The protein below binds the small molecule below.
Small molecule (SMILES): Cc1nn(-c2ccnc(Nc3ccc4c(c3)c(Cl)c(C)n4C)n2)cc1CN1CC(O)C1

Binding-site contacts:
Ligand atom C6 contacts residue ALA45 of chain 1.A at 3.4 Å (hydrophobic).
Ligand atom CAN contacts residue ASP157 of chain 1.A at 3.5 Å.
Ligand atom CAH contacts residue GLY99 of chain 1.A at 3.5 Å.
Ligand atom CBA contacts residue PRO100 of chain 1.A at 3.6 Å (hydrophobic).
Ligand atom OAD contacts residue ARG143 of chain 1.A at 3.2 Å (salt-bridge).
Ligand atom CBB contacts residue ARG143 of chain 1.A at 3.1 Å.
Ligand atom N1 contacts residue MET95 of chain 1.A at 3.7 Å.
Ligand atom C6 contacts residue ALA96 of chain 1.A at 3.7 Å (hydrophobic).
Ligand atom C6 contacts residue GLU94 of chain 1.A at 3.2 Å.
Ligand atom CAB contacts residue LEU22 of chain 1.A at 3.4 Å (hydrophobic).
Ligand atom N1 contacts residue ALA96 of chain 1.A at 3.0 Å (h-bond).
Ligand atom NAQ contacts residue MET93 of chain 1.A at 3.2 Å.
Ligand atom CAM contacts residue ASN144 of chain 1.A at 3.4 Å.
Ligand atom CBB contacts residue ASN144 of chain 1.A at 3.5 Å.
Ligand atom CAH contacts residue ALA96 of chain 1.A at 3.6 Å (hydrophobic).
Ligand atom CAL contacts residue ASP157 of chain 1.A at 3.6 Å.
Ligand atom N3 contacts residue ALA45 of chain 1.A at 3.7 Å.
Ligand atom C2 contacts residue ALA45 of chain 1.A at 3.5 Å (hydrophobic).
Ligand atom CAS contacts residue ASP157 of chain 1.A at 3.6 Å.
Ligand atom C4 contacts residue LEU146 of chain 1.A at 3.2 Å (hydrophobic).
Ligand atom NAR contacts residue ALA96 of chain 1.A at 3.2 Å (h-bond).
Ligand atom NAR contacts residue MET95 of chain 1.A at 3.3 Å (h-bond).
Ligand atom CAA contacts residue ASP157 of chain 1.A at 3.5 Å.
Ligand atom CAM contacts residue ASP157 of chain 1.A at 3.0 Å.
Ligand atom C5 contacts residue ALA45 of chain 1.A at 3.6 Å (hydrophobic).
Ligand atom CAV contacts residue ASP157 of chain 1.A at 3.6 Å.
Ligand atom CAZ contacts residue PRO100 of chain 1.A at 3.6 Å (hydrophobic).
Ligand atom CAW contacts residue PRO100 of chain 1.A at 3.7 Å (hydrophobic).
Ligand atom N3 contacts residue LEU146 of chain 1.A at 3.3 Å.
Ligand atom CAI contacts residue GLY99 of chain 1.A at 3.6 Å.
Ligand atom NBD contacts residue PRO100 of chain 1.A at 3.7 Å.
Ligand atom N1 contacts residue LEU146 of chain 1.A at 3.8 Å.
Ligand atom C5 contacts residue LEU146 of chain 1.A at 3.3 Å (hydrophobic).
Ligand atom C2 contacts residue LEU146 of chain 1.A at 3.6 Å (hydrophobic).
Ligand atom NBC contacts residue ASP157 of chain 1.A at 3.5 Å (salt-bridge).
Ligand atom CBB contacts residue ASP157 of chain 1.A at 3.5 Å.
Ligand atom N1 contacts residue ALA45 of chain 1.A at 3.3 Å.
Ligand atom C6 contacts residue LEU146 of chain 1.A at 3.6 Å (hydrophobic).
Ligand atom CAH contacts residue GLU97 of chain 1.A at 3.7 Å.
Ligand atom NBE contacts residue LEU146 of chain 1.A at 3.7 Å.

Sequence of chain 1.A:
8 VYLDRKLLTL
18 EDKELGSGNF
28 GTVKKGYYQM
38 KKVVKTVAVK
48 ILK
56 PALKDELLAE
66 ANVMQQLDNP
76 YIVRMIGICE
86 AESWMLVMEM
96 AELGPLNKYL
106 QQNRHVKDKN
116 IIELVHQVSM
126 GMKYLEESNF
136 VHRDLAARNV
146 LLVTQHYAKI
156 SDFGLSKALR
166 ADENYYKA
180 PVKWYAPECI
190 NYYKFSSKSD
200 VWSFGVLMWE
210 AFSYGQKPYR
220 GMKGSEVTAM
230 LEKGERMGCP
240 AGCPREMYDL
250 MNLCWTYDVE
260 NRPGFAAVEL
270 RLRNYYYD